A small-molecule ligand and the protein it binds are described below.
Small molecule (SMILES): C[C@@H](C(=O)N1CCOCC1)N1CC[C@H](NS(=O)(=O)/C=C/c2ccc(Cl)cc2)C1=O

Sequence of chain 1.A:
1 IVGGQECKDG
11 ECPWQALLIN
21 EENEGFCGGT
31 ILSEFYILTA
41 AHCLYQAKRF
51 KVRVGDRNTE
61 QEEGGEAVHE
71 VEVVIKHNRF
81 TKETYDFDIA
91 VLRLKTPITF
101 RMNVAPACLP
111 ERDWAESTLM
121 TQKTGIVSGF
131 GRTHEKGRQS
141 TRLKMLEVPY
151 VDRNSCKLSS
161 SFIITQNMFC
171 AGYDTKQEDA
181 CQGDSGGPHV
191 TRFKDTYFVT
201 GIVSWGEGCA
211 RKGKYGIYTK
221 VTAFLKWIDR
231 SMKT

Binding-site contacts:
Ligand atom C41 contacts residue GLY206 of chain 1.A at 3.8 Å.
Ligand atom C20 contacts residue TYR85 of chain 1.A at 3.9 Å (hydrophobic).
Ligand atom C01 contacts residue GLY206 of chain 1.A at 3.9 Å.
Ligand atom CL1 contacts residue ILE217 of chain 1.A at 3.6 Å.
Ligand atom C42 contacts residue GLY206 of chain 1.A at 3.9 Å.
Ligand atom CL1 contacts residue GLY216 of chain 1.A at 3.5 Å.
Ligand atom C13 contacts residue THR84 of chain 1.A at 3.6 Å.
Ligand atom C48 contacts residue SER204 of chain 1.A at 3.9 Å.
Ligand atom C52 contacts residue GLY206 of chain 1.A at 2.8 Å.
Ligand atom C48 contacts residue VAL203 of chain 1.A at 3.6 Å (hydrophobic).
Ligand atom C01 contacts residue TRP205 of chain 1.A at 3.8 Å (hydrophobic).
Ligand atom C39 contacts residue GLY208 of chain 1.A at 3.6 Å.
Ligand atom O36 contacts residue GLN182 of chain 1.A at 3.1 Å.
Ligand atom C48 contacts residue TRP205 of chain 1.A at 3.4 Å (hydrophobic).
Ligand atom C27 contacts residue GLY206 of chain 1.A at 3.8 Å.
Ligand atom O35 contacts residue GLY208 of chain 1.A at 3.8 Å.
Ligand atom C44 contacts residue ALA180 of chain 1.A at 3.6 Å (hydrophobic).
Ligand atom C17 contacts residue GLU83 of chain 1.A at 3.1 Å.
Ligand atom C46 contacts residue TRP205 of chain 1.A at 3.3 Å (hydrophobic).
Ligand atom C41 contacts residue TRP205 of chain 1.A at 3.9 Å (hydrophobic).
Ligand atom C42 contacts residue ALA180 of chain 1.A at 3.5 Å (hydrophobic).
Ligand atom CL1 contacts residue TYR218 of chain 1.A at 3.6 Å.
Ligand atom C10 contacts residue TRP205 of chain 1.A at 3.6 Å (hydrophobic).
Ligand atom O16 contacts residue TYR85 of chain 1.A at 3.8 Å.
Ligand atom C44 contacts residue ASP179 of chain 1.A at 3.9 Å.
Ligand atom C50 contacts residue GLY206 of chain 1.A at 3.8 Å.
Ligand atom N23 contacts residue GLY206 of chain 1.A at 3.0 Å (h-bond).
Ligand atom C01 contacts residue PHE162 of chain 1.A at 3.7 Å (hydrophobic).
Ligand atom C30 contacts residue GLY206 of chain 1.A at 3.0 Å.
Ligand atom O16 contacts residue THR84 of chain 1.A at 3.2 Å.
Ligand atom O53 contacts residue TRP205 of chain 1.A at 3.4 Å.
Ligand atom O16 contacts residue GLU83 of chain 1.A at 3.2 Å (salt-bridge).
Ligand atom O53 contacts residue GLY206 of chain 1.A at 3.2 Å (h-bond).
Ligand atom C50 contacts residue TRP205 of chain 1.A at 3.5 Å (hydrophobic).
Ligand atom C17 contacts residue LYS82 of chain 1.A at 3.7 Å.
Ligand atom CL1 contacts residue TRP205 of chain 1.A at 3.8 Å.
Ligand atom C44 contacts residue TRP205 of chain 1.A at 3.7 Å (hydrophobic).
Ligand atom C24 contacts residue GLY206 of chain 1.A at 3.4 Å.
Ligand atom C42 contacts residue GLY208 of chain 1.A at 3.5 Å.
Ligand atom C05 contacts residue GLY206 of chain 1.A at 3.7 Å.